The small molecule below binds the protein below.
Small molecule (SMILES): C[C@]12C=CC(=O)C=C1CC[C@@H]1[C@@H]2C(=O)C[C@@]2(C)[C@H]1CC[C@]2(O)C(O)=CO

Binding-site contacts:
Ligand atom C6 contacts residue NAP1 of chain 1.C at 4.2 Å.
Ligand atom C3 contacts residue TYR78 of chain 1.A at 3.5 Å (hydrophobic).
Ligand atom C3 contacts residue GLU140 of chain 1.A at 3.3 Å.
Ligand atom C15 contacts residue TYR46 of chain 1.A at 3.7 Å (hydrophobic).
Ligand atom C3 contacts residue NAP1 of chain 1.C at 3.7 Å.
Ligand atom O1 contacts residue NAP1 of chain 1.C at 3.5 Å.
Ligand atom C12 contacts residue TRP334 of chain 1.A at 3.8 Å (hydrophobic).
Ligand atom O2 contacts residue LEU331 of chain 1.A at 3.8 Å.
Ligand atom O1 contacts residue LYS107 of chain 1.A at 4.0 Å.
Ligand atom C15 contacts residue TRP250 of chain 1.A at 3.6 Å (hydrophobic).
Ligand atom C13 contacts residue TYR152 of chain 1.A at 4.0 Å (hydrophobic).
Ligand atom C16 contacts residue TRP250 of chain 1.A at 4.1 Å (hydrophobic).
Ligand atom O2 contacts residue TRP334 of chain 1.A at 3.0 Å.
Ligand atom C19 contacts residue LEU331 of chain 1.A at 3.9 Å (hydrophobic).
Ligand atom C21 contacts residue TYR152 of chain 1.A at 4.0 Å (hydrophobic).
Ligand atom C4 contacts residue TYR78 of chain 1.A at 3.5 Å (hydrophobic).
Ligand atom O5 contacts residue TRP160 of chain 1.A at 3.2 Å.
Ligand atom C2 contacts residue NAP1 of chain 1.C at 3.6 Å.
Ligand atom C5 contacts residue NAP1 of chain 1.C at 4.0 Å.
Ligand atom O3 contacts residue TYR152 of chain 1.A at 3.0 Å (h-bond).
Ligand atom O1 contacts residue TYR78 of chain 1.A at 2.7 Å (h-bond).
Ligand atom C18 contacts residue MET333 of chain 1.A at 3.8 Å (hydrophobic).
Ligand atom C1 contacts residue TRP109 of chain 1.A at 3.9 Å (hydrophobic).
Ligand atom C7 contacts residue TYR46 of chain 1.A at 3.6 Å (hydrophobic).
Ligand atom C14 contacts residue TYR152 of chain 1.A at 4.0 Å (hydrophobic).
Ligand atom C4 contacts residue NAP1 of chain 1.C at 3.7 Å.
Ligand atom C6 contacts residue TYR46 of chain 1.A at 4.0 Å (hydrophobic).
Ligand atom C11 contacts residue TRP334 of chain 1.A at 3.8 Å (hydrophobic).
Ligand atom O1 contacts residue GLU140 of chain 1.A at 2.7 Å (salt-bridge).
Ligand atom C11 contacts residue TYR152 of chain 1.A at 4.0 Å (hydrophobic).
Ligand atom C2 contacts residue TRP109 of chain 1.A at 4.0 Å (hydrophobic).
Ligand atom C18 contacts residue TRP250 of chain 1.A at 3.5 Å (hydrophobic).
Ligand atom C17 contacts residue TYR152 of chain 1.A at 4.1 Å (hydrophobic).
Ligand atom O5 contacts residue TYR152 of chain 1.A at 3.9 Å.
Ligand atom C6 contacts residue TRP250 of chain 1.A at 4.1 Å (hydrophobic).
Ligand atom C19 contacts residue NAP1 of chain 1.C at 4.2 Å.
Ligand atom C2 contacts residue GLU140 of chain 1.A at 3.5 Å.
Ligand atom C12 contacts residue TYR152 of chain 1.A at 3.3 Å (hydrophobic).
Ligand atom O5 contacts residue TRP334 of chain 1.A at 4.1 Å.
Ligand atom C9 contacts residue TYR152 of chain 1.A at 4.1 Å (hydrophobic).

Sequence of chain 1.A:
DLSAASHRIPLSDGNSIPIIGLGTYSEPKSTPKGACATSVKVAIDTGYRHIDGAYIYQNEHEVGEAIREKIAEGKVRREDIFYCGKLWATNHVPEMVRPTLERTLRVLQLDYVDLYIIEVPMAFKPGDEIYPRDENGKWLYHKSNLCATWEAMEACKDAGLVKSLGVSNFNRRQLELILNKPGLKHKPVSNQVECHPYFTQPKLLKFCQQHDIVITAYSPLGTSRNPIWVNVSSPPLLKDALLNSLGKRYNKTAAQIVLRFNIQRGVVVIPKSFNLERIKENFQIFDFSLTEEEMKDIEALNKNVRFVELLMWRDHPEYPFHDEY